A protein and the small-molecule ligand that binds it are described below.
Small molecule (SMILES): Nc1nc(OCc2ccccc2)c2[nH]nnc2n1

Sequence of chain 1.B:
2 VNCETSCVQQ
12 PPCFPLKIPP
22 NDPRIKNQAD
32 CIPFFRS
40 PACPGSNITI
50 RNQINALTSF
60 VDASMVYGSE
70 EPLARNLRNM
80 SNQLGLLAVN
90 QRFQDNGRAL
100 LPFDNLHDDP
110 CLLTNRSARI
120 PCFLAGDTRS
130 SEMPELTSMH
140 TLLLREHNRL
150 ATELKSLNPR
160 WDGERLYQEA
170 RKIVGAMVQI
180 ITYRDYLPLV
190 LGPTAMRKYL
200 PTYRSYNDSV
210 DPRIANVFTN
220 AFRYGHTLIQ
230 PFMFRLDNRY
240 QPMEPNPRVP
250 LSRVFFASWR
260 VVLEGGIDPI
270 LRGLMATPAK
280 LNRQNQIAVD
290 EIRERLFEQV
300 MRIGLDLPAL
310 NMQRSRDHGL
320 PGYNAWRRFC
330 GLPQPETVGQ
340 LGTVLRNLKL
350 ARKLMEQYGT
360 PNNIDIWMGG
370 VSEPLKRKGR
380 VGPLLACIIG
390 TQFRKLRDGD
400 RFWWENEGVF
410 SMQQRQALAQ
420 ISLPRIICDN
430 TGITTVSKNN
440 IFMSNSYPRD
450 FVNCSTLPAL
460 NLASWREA

Binding-site contacts:
Ligand atom C08 contacts residue ARG128 of chain 1.B at 3.4 Å.
Ligand atom C10 contacts residue ARG128 of chain 1.B at 3.6 Å.
Ligand atom C10 contacts residue HEM1 of chain 1.I at 3.7 Å.
Ligand atom N16 contacts residue HEM1 of chain 1.I at 3.1 Å (h-bond).
Ligand atom C07 contacts residue ARG128 of chain 1.B at 3.6 Å.
Ligand atom C01 contacts residue THR127 of chain 1.B at 3.5 Å.
Ligand atom N13 contacts residue ARG128 of chain 1.B at 2.9 Å (salt-bridge).
Ligand atom C02 contacts residue ARG128 of chain 1.B at 3.8 Å.
Ligand atom C02 contacts residue THR127 of chain 1.B at 3.7 Å.
Ligand atom C05 contacts residue ARG128 of chain 1.B at 3.9 Å.
Ligand atom C09 contacts residue HEM1 of chain 1.I at 3.6 Å.
Ligand atom C02 contacts residue PHE99 of chain 1.A at 3.9 Å (hydrophobic).
Ligand atom N13 contacts residue HEM1 of chain 1.I at 3.3 Å.
Ligand atom N15 contacts residue HIS95 of chain 1.A at 3.1 Å (h-bond).
Ligand atom C03 contacts residue PHE255 of chain 1.B at 3.9 Å (hydrophobic).
Ligand atom N12 contacts residue GLU131 of chain 1.B at 3.4 Å.
Ligand atom N16 contacts residue ARG128 of chain 1.B at 3.9 Å.
Ligand atom C01 contacts residue ARG128 of chain 1.B at 3.7 Å.
Ligand atom N17 contacts residue PHE99 of chain 1.A at 3.7 Å.
Ligand atom N12 contacts residue HEM1 of chain 1.I at 3.2 Å.
Ligand atom N12 contacts residue GLN91 of chain 1.A at 3.7 Å.
Ligand atom C07 contacts residue HEM1 of chain 1.I at 3.3 Å.
Ligand atom N14 contacts residue ARG128 of chain 1.B at 3.7 Å.
Ligand atom C04 contacts residue PHE99 of chain 1.A at 3.9 Å (hydrophobic).
Ligand atom C03 contacts residue ARG128 of chain 1.B at 3.8 Å.
Ligand atom C03 contacts residue THR127 of chain 1.B at 3.7 Å.
Ligand atom C08 contacts residue HEM1 of chain 1.I at 3.2 Å.
Ligand atom C04 contacts residue ARG128 of chain 1.B at 3.9 Å.
Ligand atom C08 contacts residue HIS95 of chain 1.A at 3.6 Å.
Ligand atom N17 contacts residue ARG128 of chain 1.B at 3.8 Å.
Ligand atom N15 contacts residue HEM1 of chain 1.I at 3.3 Å.
Ligand atom N15 contacts residue GLN91 of chain 1.A at 2.9 Å (h-bond).
Ligand atom C06 contacts residue ARG128 of chain 1.B at 4.0 Å.
Ligand atom O18 contacts residue PHE296 of chain 1.B at 4.0 Å.
Ligand atom O18 contacts residue HEM1 of chain 1.I at 3.7 Å.
Ligand atom C05 contacts residue PHE255 of chain 1.B at 3.6 Å (hydrophobic).
Ligand atom N16 contacts residue HIS95 of chain 1.A at 2.8 Å (h-bond).
Ligand atom N14 contacts residue HEM1 of chain 1.I at 3.8 Å.
Ligand atom N17 contacts residue HEM1 of chain 1.I at 2.9 Å (h-bond).
Ligand atom C09 contacts residue ARG128 of chain 1.B at 3.7 Å.

Sequence of chain 1.A:
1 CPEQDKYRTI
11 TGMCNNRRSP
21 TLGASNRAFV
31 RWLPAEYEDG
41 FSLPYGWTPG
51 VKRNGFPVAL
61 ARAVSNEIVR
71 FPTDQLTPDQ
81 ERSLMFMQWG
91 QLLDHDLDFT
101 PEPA